Binding-site contacts:
Ligand atom N8 contacts residue TYR101 of chain 1.B at 3.9 Å.
Ligand atom C20 contacts residue LEU155 of chain 1.B at 3.7 Å (hydrophobic).
Ligand atom C7 contacts residue ALA48 of chain 1.B at 3.4 Å (hydrophobic).
Ligand atom C3 contacts residue VAL37 of chain 1.B at 3.9 Å (hydrophobic).
Ligand atom N8 contacts residue ALA48 of chain 1.B at 3.6 Å.
Ligand atom C7 contacts residue VAL100 of chain 1.B at 3.9 Å (hydrophobic).
Ligand atom C5 contacts residue TYR99 of chain 1.B at 3.4 Å (hydrophobic).
Ligand atom C9 contacts residue MET102 of chain 1.B at 3.5 Å (hydrophobic).
Ligand atom C22 contacts residue ASP109 of chain 1.B at 3.0 Å.
Ligand atom C11 contacts residue LEU155 of chain 1.B at 3.9 Å (hydrophobic).
Ligand atom C1 contacts residue TYR99 of chain 1.B at 4.0 Å (hydrophobic).
Ligand atom C24 contacts residue LEU155 of chain 1.B at 3.4 Å (hydrophobic).
Ligand atom C17 contacts residue ASP109 of chain 1.B at 3.5 Å.
Ligand atom C16 contacts residue GLY30 of chain 1.B at 3.5 Å.
Ligand atom C23 contacts residue ASP109 of chain 1.B at 3.6 Å.
Ligand atom C7 contacts residue MET102 of chain 1.B at 4.1 Å (hydrophobic).
Ligand atom C2 contacts residue LEU155 of chain 1.B at 4.0 Å (hydrophobic).
Ligand atom N8 contacts residue VAL100 of chain 1.B at 3.9 Å.
Ligand atom C6 contacts residue LEU155 of chain 1.B at 3.9 Å (hydrophobic).
Ligand atom C22 contacts residue MET29 of chain 1.B at 2.9 Å (hydrophobic).
Ligand atom C3 contacts residue TYR99 of chain 1.B at 3.7 Å (hydrophobic).
Ligand atom N4 contacts residue LEU155 of chain 1.B at 3.4 Å.
Ligand atom C15 contacts residue VAL37 of chain 1.B at 3.9 Å (hydrophobic).
Ligand atom N8 contacts residue MET102 of chain 1.B at 3.0 Å (h-bond).
Ligand atom C5 contacts residue ALA48 of chain 1.B at 4.1 Å (hydrophobic).
Ligand atom C6 contacts residue VAL100 of chain 1.B at 3.2 Å (hydrophobic).
Ligand atom C16 contacts residue MET29 of chain 1.B at 3.4 Å (hydrophobic).
Ligand atom N21 contacts residue ASP109 of chain 1.B at 2.8 Å (salt-bridge).
Ligand atom C5 contacts residue VAL83 of chain 1.B at 3.9 Å (hydrophobic).
Ligand atom C9 contacts residue TYR101 of chain 1.B at 4.1 Å (hydrophobic).
Ligand atom C19 contacts residue SER106 of chain 1.B at 4.0 Å.
Ligand atom C24 contacts residue ALA48 of chain 1.B at 3.9 Å (hydrophobic).
Ligand atom C6 contacts residue ALA48 of chain 1.B at 3.6 Å (hydrophobic).
Ligand atom C5 contacts residue LEU155 of chain 1.B at 3.7 Å (hydrophobic).
Ligand atom C1 contacts residue SER165 of chain 1.B at 4.1 Å.
Ligand atom C6 contacts residue TYR99 of chain 1.B at 3.4 Å (hydrophobic).
Ligand atom C19 contacts residue ASP109 of chain 1.B at 3.3 Å.
Ligand atom C6 contacts residue VAL83 of chain 1.B at 4.0 Å (hydrophobic).
Ligand atom C7 contacts residue LEU155 of chain 1.B at 3.7 Å (hydrophobic).
Ligand atom N21 contacts residue MET29 of chain 1.B at 3.9 Å.

Sequence of chain 1.B:
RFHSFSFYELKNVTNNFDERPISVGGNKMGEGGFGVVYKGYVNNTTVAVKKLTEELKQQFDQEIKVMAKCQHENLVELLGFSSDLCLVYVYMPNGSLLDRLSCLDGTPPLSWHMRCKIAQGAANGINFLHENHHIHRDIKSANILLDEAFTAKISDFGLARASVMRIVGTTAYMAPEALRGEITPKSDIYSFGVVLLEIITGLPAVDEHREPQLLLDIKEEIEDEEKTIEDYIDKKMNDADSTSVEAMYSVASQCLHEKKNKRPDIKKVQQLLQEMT

The protein below binds the small molecule below.
Small molecule (SMILES): CC(C)n1ccc2ncnc(NC3CCC(N(C)C)CC3)c21